Binding-site contacts:
Ligand atom O5 contacts residue ASN92 of chain 1.B at 2.3 Å (h-bond).
Ligand atom C4 contacts residue ASN92 of chain 1.B at 4.1 Å.
Ligand atom N2 contacts residue GLU73 of chain 1.B at 4.2 Å.
Ligand atom O7 contacts residue ASN74 of chain 1.B at 3.7 Å.
Ligand atom C7 contacts residue ASN92 of chain 1.B at 3.3 Å.
Ligand atom O4 contacts residue GLU73 of chain 1.B at 4.0 Å.
Ligand atom C5 contacts residue ASN92 of chain 1.B at 3.6 Å.
Ligand atom C5 contacts residue GLU73 of chain 1.B at 3.4 Å.
Ligand atom C2 contacts residue ASN92 of chain 1.B at 2.4 Å.
Ligand atom C1 contacts residue ASN92 of chain 1.B at 1.4 Å.
Ligand atom C7 contacts residue GLU73 of chain 1.B at 4.0 Å.
Ligand atom O5 contacts residue ASN75 of chain 1.B at 3.0 Å (h-bond).
Ligand atom C6 contacts residue GLU73 of chain 1.B at 3.6 Å.
Ligand atom O6 contacts residue ASN75 of chain 1.B at 4.3 Å.
Ligand atom C5 contacts residue ASN75 of chain 1.B at 4.0 Å.
Ligand atom C2 contacts residue GLU73 of chain 1.B at 3.5 Å.
Ligand atom C3 contacts residue ASN92 of chain 1.B at 3.8 Å.
Ligand atom O7 contacts residue GLU73 of chain 1.B at 3.0 Å (salt-bridge).
Ligand atom O7 contacts residue ASN92 of chain 1.B at 3.2 Å (h-bond).
Ligand atom C3 contacts residue GLU73 of chain 1.B at 4.0 Å.
Ligand atom C6 contacts residue ASN75 of chain 1.B at 4.0 Å.
Ligand atom O3 contacts residue GLU73 of chain 1.B at 4.1 Å.
Ligand atom O5 contacts residue GLU73 of chain 1.B at 3.6 Å.
Ligand atom C1 contacts residue ASN75 of chain 1.B at 3.7 Å.
Ligand atom C1 contacts residue GLU73 of chain 1.B at 3.5 Å.
Ligand atom N2 contacts residue ASN92 of chain 1.B at 3.0 Å (h-bond).
Ligand atom C4 contacts residue GLU73 of chain 1.B at 3.7 Å.

Sequence of chain 1.B:
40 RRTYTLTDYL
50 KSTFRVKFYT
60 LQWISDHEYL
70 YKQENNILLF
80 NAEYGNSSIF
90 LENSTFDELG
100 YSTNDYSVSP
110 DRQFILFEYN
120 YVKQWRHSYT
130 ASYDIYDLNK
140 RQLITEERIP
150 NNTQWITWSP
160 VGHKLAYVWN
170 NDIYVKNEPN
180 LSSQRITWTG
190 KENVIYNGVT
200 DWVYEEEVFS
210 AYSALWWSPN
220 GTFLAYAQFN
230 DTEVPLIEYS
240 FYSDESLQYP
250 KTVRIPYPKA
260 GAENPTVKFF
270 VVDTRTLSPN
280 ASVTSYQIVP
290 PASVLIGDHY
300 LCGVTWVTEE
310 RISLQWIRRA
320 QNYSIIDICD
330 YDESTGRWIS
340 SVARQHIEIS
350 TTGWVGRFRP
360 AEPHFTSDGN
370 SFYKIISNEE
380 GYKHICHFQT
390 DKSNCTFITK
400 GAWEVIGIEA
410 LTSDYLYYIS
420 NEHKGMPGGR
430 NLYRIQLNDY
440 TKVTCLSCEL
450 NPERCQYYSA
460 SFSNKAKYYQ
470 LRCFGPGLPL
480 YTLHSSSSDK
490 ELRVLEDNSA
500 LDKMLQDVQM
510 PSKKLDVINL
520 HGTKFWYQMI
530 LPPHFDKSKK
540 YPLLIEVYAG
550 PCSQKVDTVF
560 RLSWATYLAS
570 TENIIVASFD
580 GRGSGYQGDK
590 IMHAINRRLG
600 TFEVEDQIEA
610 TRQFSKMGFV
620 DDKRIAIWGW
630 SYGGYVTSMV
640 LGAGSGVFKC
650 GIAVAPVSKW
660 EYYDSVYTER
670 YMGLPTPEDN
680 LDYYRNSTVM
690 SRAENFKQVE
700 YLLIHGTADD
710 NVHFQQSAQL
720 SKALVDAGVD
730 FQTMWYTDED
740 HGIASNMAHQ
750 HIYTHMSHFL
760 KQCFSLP

A protein and the small-molecule ligand that binds it are described below.
Small molecule (SMILES): CC(=O)N[C@H]1[C@H](O[C@H]2[C@H](O)[C@@H](NC(C)=O)CO[C@@H]2CO)O[C@H](CO)[C@@H](O)[C@@H]1O